Sequence of chain 1.F:
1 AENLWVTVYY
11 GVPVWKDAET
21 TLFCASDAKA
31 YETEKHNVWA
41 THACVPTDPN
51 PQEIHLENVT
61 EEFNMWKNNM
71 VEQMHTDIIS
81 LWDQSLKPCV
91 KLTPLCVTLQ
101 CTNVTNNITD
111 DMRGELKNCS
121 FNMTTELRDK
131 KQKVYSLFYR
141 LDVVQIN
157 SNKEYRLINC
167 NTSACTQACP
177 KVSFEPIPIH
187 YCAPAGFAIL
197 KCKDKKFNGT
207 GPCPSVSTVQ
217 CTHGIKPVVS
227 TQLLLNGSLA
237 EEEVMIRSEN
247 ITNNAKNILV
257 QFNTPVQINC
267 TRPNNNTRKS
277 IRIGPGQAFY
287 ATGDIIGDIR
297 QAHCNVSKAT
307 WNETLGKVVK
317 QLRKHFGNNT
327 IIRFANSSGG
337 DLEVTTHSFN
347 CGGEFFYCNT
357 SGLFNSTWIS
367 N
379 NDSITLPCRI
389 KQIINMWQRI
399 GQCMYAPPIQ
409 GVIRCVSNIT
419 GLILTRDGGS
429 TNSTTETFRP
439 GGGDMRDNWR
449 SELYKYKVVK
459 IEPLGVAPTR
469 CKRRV

Sequence of chain 1.G:
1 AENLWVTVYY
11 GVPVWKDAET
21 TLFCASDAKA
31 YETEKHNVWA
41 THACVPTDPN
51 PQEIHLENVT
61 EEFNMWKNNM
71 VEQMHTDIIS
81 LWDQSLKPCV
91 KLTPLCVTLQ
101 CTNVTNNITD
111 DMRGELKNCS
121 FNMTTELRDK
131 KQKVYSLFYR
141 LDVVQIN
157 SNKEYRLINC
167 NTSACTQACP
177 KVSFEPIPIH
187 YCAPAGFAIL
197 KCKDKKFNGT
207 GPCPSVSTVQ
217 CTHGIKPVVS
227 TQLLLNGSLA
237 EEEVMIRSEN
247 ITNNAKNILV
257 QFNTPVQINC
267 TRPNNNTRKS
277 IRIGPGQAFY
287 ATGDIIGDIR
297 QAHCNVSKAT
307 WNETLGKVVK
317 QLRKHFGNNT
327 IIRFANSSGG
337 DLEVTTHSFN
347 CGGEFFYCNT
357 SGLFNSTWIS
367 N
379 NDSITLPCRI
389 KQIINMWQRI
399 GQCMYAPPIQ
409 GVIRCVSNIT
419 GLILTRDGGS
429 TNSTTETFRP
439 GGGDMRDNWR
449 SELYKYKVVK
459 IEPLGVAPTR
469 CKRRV

Binding-site contacts:
Ligand atom C2 contacts residue ASN167 of chain 1.G at 3.9 Å.
Ligand atom C6 contacts residue ILE164 of chain 1.G at 4.0 Å (hydrophobic).
Ligand atom O5 contacts residue ASN167 of chain 1.G at 3.3 Å (h-bond).
Ligand atom C1 contacts residue ASN167 of chain 1.G at 3.3 Å.
Ligand atom O7 contacts residue ASN167 of chain 1.G at 3.3 Å (h-bond).
Ligand atom C8 contacts residue ARG278 of chain 1.F at 4.0 Å.
Ligand atom O7 contacts residue ARG278 of chain 1.F at 3.4 Å (salt-bridge).
Ligand atom C6 contacts residue ARG162 of chain 1.G at 4.0 Å.
Ligand atom O6 contacts residue ARG162 of chain 1.G at 3.6 Å.
Ligand atom C5 contacts residue ILE164 of chain 1.G at 4.4 Å (hydrophobic).
Ligand atom O5 contacts residue ARG162 of chain 1.G at 3.7 Å.
Ligand atom C7 contacts residue ARG278 of chain 1.F at 4.1 Å.
Ligand atom C6 contacts residue VAL144 of chain 1.G at 4.2 Å (hydrophobic).
Ligand atom C7 contacts residue ASN167 of chain 1.G at 4.3 Å.

A small-molecule ligand and the protein it binds are described below.
Small molecule (SMILES): CC(=O)N[C@H]1[C@H](O[C@H]2[C@H](O)[C@@H](NC(C)=O)CO[C@@H]2CO)O[C@H](CO)[C@@H](O)[C@@H]1O